A small-molecule ligand and the protein it binds are described below.
Small molecule (SMILES): CC(=O)n1cc(-c2c(C)[nH][nH]c2=O)c2ccccc21

Sequence of chain 1.A:
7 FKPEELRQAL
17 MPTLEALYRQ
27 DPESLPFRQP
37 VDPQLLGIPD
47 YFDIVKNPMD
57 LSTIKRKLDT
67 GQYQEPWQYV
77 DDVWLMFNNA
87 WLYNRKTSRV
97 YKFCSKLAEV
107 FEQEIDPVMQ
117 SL

Binding-site contacts:
Ligand atom C06 contacts residue VAL96 of chain 1.A at 3.9 Å (hydrophobic).
Ligand atom C19 contacts residue VAL96 of chain 1.A at 4.0 Å (hydrophobic).
Ligand atom C08 contacts residue PRO32 of chain 1.A at 4.2 Å (hydrophobic).
Ligand atom C07 contacts residue LEU42 of chain 1.A at 4.0 Å (hydrophobic).
Ligand atom C12 contacts residue PRO32 of chain 1.A at 3.9 Å (hydrophobic).
Ligand atom C17 contacts residue ASN90 of chain 1.A at 3.1 Å.
Ligand atom C02 contacts residue VAL96 of chain 1.A at 3.7 Å (hydrophobic).
Ligand atom O13 contacts residue PRO32 of chain 1.A at 3.5 Å (h-bond).
Ligand atom C15 contacts residue LEU42 of chain 1.A at 3.9 Å (hydrophobic).
Ligand atom C01 contacts residue PRO32 of chain 1.A at 3.8 Å (hydrophobic).
Ligand atom C16 contacts residue ILE44 of chain 1.A at 4.1 Å (hydrophobic).
Ligand atom N04 contacts residue VAL96 of chain 1.A at 3.8 Å.
Ligand atom C05 contacts residue PRO32 of chain 1.A at 3.5 Å (hydrophobic).
Ligand atom C14 contacts residue VAL96 of chain 1.A at 3.9 Å (hydrophobic).
Ligand atom C18 contacts residue ILE44 of chain 1.A at 4.0 Å (hydrophobic).
Ligand atom O13 contacts residue LEU42 of chain 1.A at 3.8 Å.
Ligand atom C05 contacts residue VAL96 of chain 1.A at 4.1 Å (hydrophobic).
Ligand atom O03 contacts residue ALA86 of chain 1.A at 4.1 Å.
Ligand atom C01 contacts residue PHE33 of chain 1.A at 4.0 Å (hydrophobic).
Ligand atom C02 contacts residue ASN90 of chain 1.A at 4.0 Å.
Ligand atom C02 contacts residue VAL37 of chain 1.A at 3.8 Å (hydrophobic).
Ligand atom C16 contacts residue ASN90 of chain 1.A at 4.2 Å.
Ligand atom O03 contacts residue VAL37 of chain 1.A at 4.2 Å.
Ligand atom O03 contacts residue ASN90 of chain 1.A at 3.1 Å (h-bond).
Ligand atom C09 contacts residue VAL96 of chain 1.A at 3.5 Å (hydrophobic).
Ligand atom O03 contacts residue VAL96 of chain 1.A at 3.9 Å.
Ligand atom C01 contacts residue VAL37 of chain 1.A at 3.7 Å (hydrophobic).
Ligand atom N11 contacts residue PRO32 of chain 1.A at 4.1 Å.
Ligand atom C12 contacts residue LEU42 of chain 1.A at 4.0 Å (hydrophobic).
Ligand atom C06 contacts residue LEU42 of chain 1.A at 3.8 Å (hydrophobic).
Ligand atom C18 contacts residue ASN90 of chain 1.A at 3.0 Å.
Ligand atom C19 contacts residue ASN90 of chain 1.A at 4.0 Å.
Ligand atom C14 contacts residue LEU42 of chain 1.A at 3.8 Å (hydrophobic).
Ligand atom C01 contacts residue VAL96 of chain 1.A at 4.2 Å (hydrophobic).
Ligand atom C08 contacts residue VAL96 of chain 1.A at 4.2 Å (hydrophobic).
Ligand atom C07 contacts residue PRO32 of chain 1.A at 3.9 Å (hydrophobic).
Ligand atom C17 contacts residue ILE44 of chain 1.A at 3.7 Å (hydrophobic).
Ligand atom N04 contacts residue VAL37 of chain 1.A at 4.2 Å.
Ligand atom C17 contacts residue TYR89 of chain 1.A at 4.2 Å (hydrophobic).
Ligand atom C06 contacts residue PRO32 of chain 1.A at 4.1 Å (hydrophobic).